Binding-site contacts:
Ligand atom C1 contacts residue ASN282 of chain 1.C at 4.2 Å.
Ligand atom C2 contacts residue ASN282 of chain 1.C at 4.1 Å.
Ligand atom O7 contacts residue ASN265 of chain 1.C at 3.2 Å (h-bond).
Ligand atom O4 contacts residue TYR71 of chain 1.C at 2.6 Å (h-bond).
Ligand atom O3 contacts residue LYS70 of chain 1.C at 3.5 Å (salt-bridge).
Ligand atom C6 contacts residue ARG422 of chain 1.C at 4.3 Å.
Ligand atom C8 contacts residue ASN342 of chain 1.C at 3.4 Å.
Ligand atom O6 contacts residue LYS70 of chain 1.C at 3.1 Å.
Ligand atom C3 contacts residue ASN342 of chain 1.C at 3.8 Å.
Ligand atom O7 contacts residue ASN282 of chain 1.C at 4.4 Å.
Ligand atom O3 contacts residue TYR71 of chain 1.C at 3.2 Å.
Ligand atom C4 contacts residue SER281 of chain 1.C at 4.0 Å.
Ligand atom O7 contacts residue ASN342 of chain 1.C at 4.3 Å.
Ligand atom C7 contacts residue ASN282 of chain 1.C at 4.3 Å.
Ligand atom O3 contacts residue SER281 of chain 1.C at 4.1 Å.
Ligand atom C7 contacts residue ASN342 of chain 1.C at 3.5 Å.
Ligand atom C4 contacts residue ASN342 of chain 1.C at 4.2 Å.
Ligand atom C1 contacts residue SER281 of chain 1.C at 4.0 Å.
Ligand atom C8 contacts residue GLU456 of chain 1.C at 3.0 Å.
Ligand atom N2 contacts residue ASN342 of chain 1.C at 3.2 Å.
Ligand atom C3 contacts residue SER281 of chain 1.C at 3.7 Å.
Ligand atom C6 contacts residue LYS70 of chain 1.C at 4.3 Å.
Ligand atom O4 contacts residue SER281 of chain 1.C at 3.0 Å (h-bond).
Ligand atom C3 contacts residue ASN282 of chain 1.C at 4.1 Å.
Ligand atom N2 contacts residue SER281 of chain 1.C at 4.2 Å.
Ligand atom C7 contacts residue ASN265 of chain 1.C at 4.4 Å.
Ligand atom N2 contacts residue ASN282 of chain 1.C at 3.3 Å (h-bond).
Ligand atom C4 contacts residue TYR71 of chain 1.C at 3.8 Å (hydrophobic).
Ligand atom C1 contacts residue ASN342 of chain 1.C at 1.4 Å.
Ligand atom C2 contacts residue SER281 of chain 1.C at 3.9 Å.
Ligand atom O7 contacts residue PHE460 of chain 1.C at 4.3 Å.
Ligand atom C5 contacts residue ASN342 of chain 1.C at 3.5 Å.
Ligand atom C2 contacts residue ASN342 of chain 1.C at 2.6 Å.
Ligand atom O5 contacts residue ASN342 of chain 1.C at 2.2 Å (h-bond).
Ligand atom C3 contacts residue TYR71 of chain 1.C at 4.0 Å (hydrophobic).
Ligand atom O5 contacts residue SER281 of chain 1.C at 4.2 Å.
Ligand atom O3 contacts residue ALA69 of chain 1.C at 3.5 Å (h-bond).
Ligand atom C5 contacts residue SER281 of chain 1.C at 4.4 Å.
Ligand atom O2 contacts residue ALA69 of chain 1.C at 4.4 Å.
Ligand atom C7 contacts residue GLU456 of chain 1.C at 4.3 Å.

This small molecule binds to this protein.
Small molecule (SMILES): CC(=O)N[C@H]1[C@H](O[C@H]2[C@H](O)[C@@H](NC(C)=O)CO[C@@H]2CO)O[C@H](CO)[C@@H](O[C@@H]2O[C@H](CO[C@H]3O[C@H](CO[C@H]4O[C@H](CO)[C@@H](O)[C@H](O)[C@@H]4O)[C@@H](O)[C@H](O)[C@@H]3O)[C@@H](O)[C@H](O[C@H]3O[C@H](CO)[C@@H](O)[C@H](O)[C@@H]3O[C@H]3O[C@H](CO)[C@@H](O)[C@H](O)[C@@H]3O)[C@@H]2O)[C@@H]1O

Sequence of chain 1.C:
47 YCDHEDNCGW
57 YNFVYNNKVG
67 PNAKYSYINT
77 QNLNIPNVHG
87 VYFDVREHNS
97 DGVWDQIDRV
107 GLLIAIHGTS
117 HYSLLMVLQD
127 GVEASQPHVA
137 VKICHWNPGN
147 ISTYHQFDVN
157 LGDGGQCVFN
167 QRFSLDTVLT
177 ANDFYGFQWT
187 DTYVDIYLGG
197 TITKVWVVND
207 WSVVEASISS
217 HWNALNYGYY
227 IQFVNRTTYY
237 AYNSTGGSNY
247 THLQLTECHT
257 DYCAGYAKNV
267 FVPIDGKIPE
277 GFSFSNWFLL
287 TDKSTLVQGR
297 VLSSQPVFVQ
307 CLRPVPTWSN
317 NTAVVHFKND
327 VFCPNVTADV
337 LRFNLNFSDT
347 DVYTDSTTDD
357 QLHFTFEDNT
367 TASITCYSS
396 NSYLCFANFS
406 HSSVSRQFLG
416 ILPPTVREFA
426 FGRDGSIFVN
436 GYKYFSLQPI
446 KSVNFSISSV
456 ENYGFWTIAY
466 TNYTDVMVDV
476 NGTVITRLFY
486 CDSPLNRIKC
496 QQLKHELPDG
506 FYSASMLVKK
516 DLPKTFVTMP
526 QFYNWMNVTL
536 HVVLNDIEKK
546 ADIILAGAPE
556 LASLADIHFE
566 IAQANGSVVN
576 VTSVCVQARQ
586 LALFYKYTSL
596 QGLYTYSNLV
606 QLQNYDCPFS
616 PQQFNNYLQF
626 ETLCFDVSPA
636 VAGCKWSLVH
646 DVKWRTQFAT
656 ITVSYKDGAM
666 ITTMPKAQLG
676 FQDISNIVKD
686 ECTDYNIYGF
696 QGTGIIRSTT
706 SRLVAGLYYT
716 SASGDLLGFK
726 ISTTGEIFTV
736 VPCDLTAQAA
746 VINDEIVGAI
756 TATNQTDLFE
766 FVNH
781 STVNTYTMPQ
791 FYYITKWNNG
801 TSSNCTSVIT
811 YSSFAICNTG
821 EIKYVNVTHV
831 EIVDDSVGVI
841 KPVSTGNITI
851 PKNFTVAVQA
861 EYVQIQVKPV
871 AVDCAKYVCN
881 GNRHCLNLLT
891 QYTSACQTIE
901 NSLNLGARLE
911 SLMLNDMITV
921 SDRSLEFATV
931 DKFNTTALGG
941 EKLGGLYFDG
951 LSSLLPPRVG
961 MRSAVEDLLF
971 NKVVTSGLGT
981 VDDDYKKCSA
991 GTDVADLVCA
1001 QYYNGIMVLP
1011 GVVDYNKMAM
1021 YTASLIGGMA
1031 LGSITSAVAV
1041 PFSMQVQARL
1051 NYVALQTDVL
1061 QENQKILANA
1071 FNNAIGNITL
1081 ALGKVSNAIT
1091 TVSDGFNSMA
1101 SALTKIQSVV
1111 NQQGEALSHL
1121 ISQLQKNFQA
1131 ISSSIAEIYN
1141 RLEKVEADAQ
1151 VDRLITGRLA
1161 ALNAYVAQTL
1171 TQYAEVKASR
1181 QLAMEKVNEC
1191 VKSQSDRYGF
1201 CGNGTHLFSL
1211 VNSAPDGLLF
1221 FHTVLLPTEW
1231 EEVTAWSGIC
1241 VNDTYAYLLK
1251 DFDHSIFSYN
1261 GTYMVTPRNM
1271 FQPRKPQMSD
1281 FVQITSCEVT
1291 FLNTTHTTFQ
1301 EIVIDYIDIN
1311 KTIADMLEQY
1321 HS